This protein binds this small molecule.
Small molecule (SMILES): CC(=O)N[C@H]1[C@H](O[C@H]2[C@H](O)[C@@H](NC(C)=O)CO[C@@H]2CO)O[C@H](CO)[C@@H](O)[C@@H]1O

Binding-site contacts:
Ligand atom C2 contacts residue ASN801 of chain 1.B at 2.5 Å.
Ligand atom C5 contacts residue SER803 of chain 1.B at 3.4 Å.
Ligand atom C5 contacts residue ASN801 of chain 1.B at 3.6 Å.
Ligand atom C4 contacts residue ASN801 of chain 1.B at 4.2 Å.
Ligand atom C6 contacts residue SER803 of chain 1.B at 4.2 Å.
Ligand atom O5 contacts residue SER803 of chain 1.B at 3.5 Å (h-bond).
Ligand atom C7 contacts residue ASN801 of chain 1.B at 3.2 Å.
Ligand atom O7 contacts residue ASN801 of chain 1.B at 3.0 Å (h-bond).
Ligand atom C1 contacts residue SER803 of chain 1.B at 3.5 Å.
Ligand atom C8 contacts residue ASN801 of chain 1.B at 4.4 Å.
Ligand atom N2 contacts residue ASN801 of chain 1.B at 2.9 Å (h-bond).
Ligand atom O6 contacts residue GLN804 of chain 1.B at 4.4 Å.
Ligand atom O6 contacts residue SER803 of chain 1.B at 3.8 Å.
Ligand atom C3 contacts residue ASN801 of chain 1.B at 3.8 Å.
Ligand atom O5 contacts residue ASN801 of chain 1.B at 2.3 Å (h-bond).
Ligand atom C1 contacts residue ASN801 of chain 1.B at 1.4 Å.

Sequence of chain 1.B:
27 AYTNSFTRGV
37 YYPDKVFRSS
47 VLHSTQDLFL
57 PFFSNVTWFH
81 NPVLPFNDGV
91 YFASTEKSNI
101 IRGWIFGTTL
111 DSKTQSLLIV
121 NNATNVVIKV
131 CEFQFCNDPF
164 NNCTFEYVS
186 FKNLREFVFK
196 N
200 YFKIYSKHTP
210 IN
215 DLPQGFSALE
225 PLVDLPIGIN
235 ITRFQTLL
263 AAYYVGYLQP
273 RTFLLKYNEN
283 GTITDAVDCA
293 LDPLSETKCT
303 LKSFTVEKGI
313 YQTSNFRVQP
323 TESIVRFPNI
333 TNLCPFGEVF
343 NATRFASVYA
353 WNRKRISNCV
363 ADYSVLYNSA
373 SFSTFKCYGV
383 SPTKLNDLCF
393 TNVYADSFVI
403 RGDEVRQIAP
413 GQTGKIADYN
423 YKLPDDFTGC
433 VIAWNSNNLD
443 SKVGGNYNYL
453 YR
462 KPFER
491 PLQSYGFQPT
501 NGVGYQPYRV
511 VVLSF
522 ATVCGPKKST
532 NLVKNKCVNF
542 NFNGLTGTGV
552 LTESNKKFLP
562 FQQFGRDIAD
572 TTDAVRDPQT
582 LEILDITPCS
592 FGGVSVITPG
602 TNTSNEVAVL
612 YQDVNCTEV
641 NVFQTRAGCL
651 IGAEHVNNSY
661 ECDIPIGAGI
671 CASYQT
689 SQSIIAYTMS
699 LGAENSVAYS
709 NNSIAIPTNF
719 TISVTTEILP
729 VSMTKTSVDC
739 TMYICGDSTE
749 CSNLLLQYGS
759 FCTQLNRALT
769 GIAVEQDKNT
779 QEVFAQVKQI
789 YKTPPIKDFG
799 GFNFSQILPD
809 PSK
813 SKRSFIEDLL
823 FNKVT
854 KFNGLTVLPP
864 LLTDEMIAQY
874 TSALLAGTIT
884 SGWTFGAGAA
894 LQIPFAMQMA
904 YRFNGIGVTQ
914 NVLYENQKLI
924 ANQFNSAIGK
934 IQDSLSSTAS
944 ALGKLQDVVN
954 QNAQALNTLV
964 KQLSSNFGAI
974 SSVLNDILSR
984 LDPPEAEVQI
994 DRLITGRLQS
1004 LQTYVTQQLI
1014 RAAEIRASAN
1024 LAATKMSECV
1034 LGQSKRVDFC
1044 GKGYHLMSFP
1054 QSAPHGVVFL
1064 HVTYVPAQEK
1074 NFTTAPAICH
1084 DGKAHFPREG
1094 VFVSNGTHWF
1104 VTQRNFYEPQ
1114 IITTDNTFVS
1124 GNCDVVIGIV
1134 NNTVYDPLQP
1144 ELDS